Sequence of chain 1.A:
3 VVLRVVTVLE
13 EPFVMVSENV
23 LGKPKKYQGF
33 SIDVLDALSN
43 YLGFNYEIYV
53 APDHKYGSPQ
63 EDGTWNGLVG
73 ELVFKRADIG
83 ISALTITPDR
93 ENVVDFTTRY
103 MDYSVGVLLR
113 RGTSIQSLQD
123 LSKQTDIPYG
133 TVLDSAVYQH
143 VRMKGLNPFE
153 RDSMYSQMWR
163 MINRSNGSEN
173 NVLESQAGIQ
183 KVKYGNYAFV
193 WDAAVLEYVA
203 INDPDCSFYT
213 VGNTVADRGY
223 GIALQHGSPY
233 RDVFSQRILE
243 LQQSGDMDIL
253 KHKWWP

The small molecule below binds the protein below.
Small molecule (SMILES): O=C(O)c1cc(=O)c2ccc(Cl)cc2[nH]1

Binding-site contacts:
Ligand atom C5 contacts residue HIS142 of chain 1.A at 4.2 Å.
Ligand atom O3 contacts residue ASN215 of chain 1.A at 3.1 Å (h-bond).
Ligand atom C6 contacts residue TYR157 of chain 1.A at 4.2 Å (hydrophobic).
Ligand atom C7 contacts residue LEU120 of chain 1.A at 3.9 Å (hydrophobic).
Ligand atom C10 contacts residue VAL217 of chain 1.A at 3.5 Å (hydrophobic).
Ligand atom C5 contacts residue VAL143 of chain 1.A at 3.8 Å (hydrophobic).
Ligand atom O3 contacts residue TYR157 of chain 1.A at 4.1 Å.
Ligand atom C8 contacts residue HIS142 of chain 1.A at 4.0 Å.
Ligand atom CL1 contacts residue LEU120 of chain 1.A at 4.2 Å.
Ligand atom C1 contacts residue VAL217 of chain 1.A at 3.8 Å (hydrophobic).
Ligand atom CL1 contacts residue VAL192 of chain 1.A at 3.9 Å.
Ligand atom C6 contacts residue VAL143 of chain 1.A at 4.0 Å (hydrophobic).
Ligand atom C9 contacts residue TYR157 of chain 1.A at 3.6 Å (hydrophobic).
Ligand atom C3 contacts residue VAL107 of chain 1.A at 4.2 Å (hydrophobic).
Ligand atom C8 contacts residue TYR157 of chain 1.A at 3.7 Å (hydrophobic).
Ligand atom C10 contacts residue ASN215 of chain 1.A at 4.1 Å.
Ligand atom C9 contacts residue VAL217 of chain 1.A at 3.8 Å (hydrophobic).
Ligand atom C7 contacts residue TYR157 of chain 1.A at 3.8 Å (hydrophobic).
Ligand atom N1 contacts residue TYR157 of chain 1.A at 3.2 Å (h-bond).
Ligand atom C4 contacts residue VAL107 of chain 1.A at 4.1 Å (hydrophobic).
Ligand atom C7 contacts residue VAL107 of chain 1.A at 3.8 Å (hydrophobic).
Ligand atom N1 contacts residue VAL107 of chain 1.A at 3.6 Å.
Ligand atom O1 contacts residue TYR105 of chain 1.A at 4.0 Å.
Ligand atom C9 contacts residue HIS142 of chain 1.A at 4.2 Å.
Ligand atom C4 contacts residue VAL139 of chain 1.A at 4.3 Å (hydrophobic).
Ligand atom CL1 contacts residue MET160 of chain 1.A at 3.4 Å.
Ligand atom C2 contacts residue HIS142 of chain 1.A at 3.3 Å.
Ligand atom C10 contacts residue TYR157 of chain 1.A at 3.9 Å (hydrophobic).
Ligand atom CL1 contacts residue VAL143 of chain 1.A at 3.6 Å.
Ligand atom C4 contacts residue HIS142 of chain 1.A at 3.4 Å.
Ligand atom O2 contacts residue VAL217 of chain 1.A at 3.6 Å.
Ligand atom C6 contacts residue VAL107 of chain 1.A at 3.7 Å (hydrophobic).
Ligand atom C9 contacts residue VAL107 of chain 1.A at 4.0 Å (hydrophobic).
Ligand atom C5 contacts residue VAL139 of chain 1.A at 3.7 Å (hydrophobic).
Ligand atom C3 contacts residue HIS142 of chain 1.A at 3.3 Å.
Ligand atom O3 contacts residue VAL217 of chain 1.A at 3.8 Å.
Ligand atom O1 contacts residue HIS142 of chain 1.A at 3.3 Å.
Ligand atom C5 contacts residue VAL107 of chain 1.A at 3.9 Å (hydrophobic).
Ligand atom C8 contacts residue VAL107 of chain 1.A at 3.6 Å (hydrophobic).
Ligand atom C1 contacts residue HIS142 of chain 1.A at 3.6 Å.